Binding-site contacts:
Ligand atom C2 contacts residue EDO1 of chain 1.M at 3.6 Å.
Ligand atom CAS contacts residue LEU37 of chain 1.B at 3.6 Å (hydrophobic).
Ligand atom CAH contacts residue LEU39 of chain 1.B at 3.9 Å (hydrophobic).
Ligand atom CAA contacts residue LYS36 of chain 1.B at 3.5 Å.
Ligand atom NAY contacts residue EDO1 of chain 1.M at 3.0 Å (h-bond).
Ligand atom C6 contacts residue PRO27 of chain 1.B at 3.0 Å (hydrophobic).
Ligand atom CAO contacts residue LYS36 of chain 1.B at 3.3 Å.
Ligand atom C4 contacts residue LEU37 of chain 1.B at 3.9 Å (hydrophobic).
Ligand atom NBP contacts residue ILE91 of chain 1.B at 3.3 Å.
Ligand atom NBO contacts residue ILE91 of chain 1.B at 3.7 Å.
Ligand atom CAG contacts residue LEU39 of chain 1.B at 3.5 Å (hydrophobic).
Ligand atom CBE contacts residue LEU37 of chain 1.B at 3.8 Å (hydrophobic).
Ligand atom CBG contacts residue ASN85 of chain 1.B at 3.7 Å.
Ligand atom CAU contacts residue LEU37 of chain 1.B at 3.6 Å (hydrophobic).
Ligand atom CAL contacts residue LEU37 of chain 1.B at 3.9 Å (hydrophobic).
Ligand atom C2 contacts residue PRO27 of chain 1.B at 3.8 Å (hydrophobic).
Ligand atom CAA contacts residue LEU37 of chain 1.B at 3.6 Å (hydrophobic).
Ligand atom CAG contacts residue TYR84 of chain 1.B at 3.6 Å (hydrophobic).
Ligand atom CAK contacts residue ASN85 of chain 1.B at 3.6 Å.
Ligand atom CAC contacts residue ILE91 of chain 1.B at 3.8 Å (hydrophobic).
Ligand atom N1 contacts residue EDO1 of chain 1.M at 2.8 Å (h-bond).
Ligand atom CAD contacts residue ILE91 of chain 1.B at 3.5 Å (hydrophobic).
Ligand atom C6 contacts residue EDO1 of chain 1.M at 3.4 Å.
Ligand atom CAC contacts residue PHE28 of chain 1.B at 3.5 Å (hydrophobic).
Ligand atom CAG contacts residue ASN85 of chain 1.B at 3.5 Å.
Ligand atom CAQ contacts residue LEU37 of chain 1.B at 3.8 Å (hydrophobic).
Ligand atom CAH contacts residue ASN85 of chain 1.B at 3.7 Å.
Ligand atom C4 contacts residue ILE91 of chain 1.B at 3.7 Å (hydrophobic).
Ligand atom CBC contacts residue TRP26 of chain 1.B at 3.8 Å (hydrophobic).
Ligand atom OAF contacts residue ASN85 of chain 1.B at 3.1 Å (h-bond).
Ligand atom C2 contacts residue LEU37 of chain 1.B at 3.8 Å (hydrophobic).
Ligand atom CAL contacts residue ASN85 of chain 1.B at 3.8 Å.
Ligand atom OAF contacts residue CYS81 of chain 1.B at 3.8 Å.
Ligand atom N1 contacts residue PRO27 of chain 1.B at 3.2 Å (h-bond).
Ligand atom CBC contacts residue LEU37 of chain 1.B at 3.7 Å (hydrophobic).
Ligand atom CBH contacts residue ASN85 of chain 1.B at 3.9 Å.
Ligand atom OAZ contacts residue EDO1 of chain 1.M at 3.5 Å (h-bond).
Ligand atom NAY contacts residue TRP26 of chain 1.B at 3.6 Å.
Ligand atom N3 contacts residue LEU37 of chain 1.B at 3.7 Å.
Ligand atom CBF contacts residue ASN85 of chain 1.B at 3.7 Å.

Sequence of chain 1.B:
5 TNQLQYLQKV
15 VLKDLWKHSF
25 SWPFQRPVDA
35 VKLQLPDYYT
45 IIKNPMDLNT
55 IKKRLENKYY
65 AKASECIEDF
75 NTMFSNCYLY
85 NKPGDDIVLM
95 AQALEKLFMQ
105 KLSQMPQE

This protein binds this small molecule.
Small molecule (SMILES): COc1cc(C(=O)N2CCC(N3CCN(C)CC3)CC2)ccc1Nc1ncc2c(n1)N(C)c1ccccc1C(=O)N2C